Binding-site contacts:
Ligand atom C20 contacts residue LEU100 of chain 2.A at 3.9 Å (hydrophobic).
Ligand atom O14 contacts residue ALA48 of chain 2.A at 3.0 Å.
Ligand atom C16 contacts residue LEU96 of chain 2.A at 3.8 Å (hydrophobic).
Ligand atom C3 contacts residue ASN44 of chain 2.A at 3.9 Å.
Ligand atom N5 contacts residue LEU41 of chain 2.A at 4.0 Å.
Ligand atom C2 contacts residue ALA48 of chain 2.A at 3.8 Å (hydrophobic).
Ligand atom N5 contacts residue ASN44 of chain 2.A at 3.4 Å.
Ligand atom N6 contacts residue PHE131 of chain 2.A at 3.4 Å.
Ligand atom C18 contacts residue TRP155 of chain 2.A at 3.6 Å (hydrophobic).
Ligand atom C1 contacts residue THR177 of chain 2.A at 3.7 Å.
Ligand atom O14 contacts residue THR177 of chain 2.A at 3.4 Å.
Ligand atom C11 contacts residue MET91 of chain 2.A at 3.8 Å (hydrophobic).
Ligand atom N13 contacts residue ASN44 of chain 2.A at 3.7 Å.
Ligand atom C2 contacts residue ASP86 of chain 2.A at 3.4 Å.
Ligand atom C19 contacts residue PHE131 of chain 2.A at 3.9 Å (hydrophobic).
Ligand atom C8 contacts residue ASN44 of chain 2.A at 4.0 Å.
Ligand atom O14 contacts residue SER45 of chain 2.A at 3.9 Å.
Ligand atom C3 contacts residue ASP86 of chain 2.A at 3.3 Å.
Ligand atom C2 contacts residue THR177 of chain 2.A at 3.6 Å.
Ligand atom C4 contacts residue MET91 of chain 2.A at 3.6 Å (hydrophobic).
Ligand atom C3 contacts residue THR177 of chain 2.A at 3.9 Å.
Ligand atom N6 contacts residue ASN44 of chain 2.A at 3.2 Å (h-bond).
Ligand atom C3 contacts residue SER45 of chain 2.A at 3.8 Å.
Ligand atom C2 contacts residue ASN44 of chain 2.A at 3.9 Å.
Ligand atom N5 contacts residue VAL179 of chain 2.A at 3.7 Å.
Ligand atom C15 contacts residue PHE131 of chain 2.A at 3.9 Å (hydrophobic).
Ligand atom O14 contacts residue ASP86 of chain 2.A at 2.6 Å (salt-bridge).
Ligand atom C19 contacts residue TYR132 of chain 2.A at 3.4 Å (hydrophobic).
Ligand atom C7 contacts residue ASN44 of chain 2.A at 3.5 Å.
Ligand atom C1 contacts residue MET91 of chain 2.A at 3.9 Å (hydrophobic).
Ligand atom C20 contacts residue PHE131 of chain 2.A at 4.0 Å (hydrophobic).
Ligand atom C17 contacts residue TRP155 of chain 2.A at 3.5 Å (hydrophobic).
Ligand atom C17 contacts residue LEU96 of chain 2.A at 3.9 Å (hydrophobic).
Ligand atom C10 contacts residue ASN44 of chain 2.A at 4.0 Å.
Ligand atom C7 contacts residue PHE131 of chain 2.A at 3.8 Å (hydrophobic).
Ligand atom N6 contacts residue LEU41 of chain 2.A at 3.8 Å.
Ligand atom C10 contacts residue PHE131 of chain 2.A at 3.5 Å (hydrophobic).
Ligand atom C9 contacts residue ASN44 of chain 2.A at 3.5 Å.
Ligand atom C12 contacts residue ASN44 of chain 2.A at 3.6 Å.
Ligand atom C18 contacts residue LEU96 of chain 2.A at 4.0 Å (hydrophobic).

This small molecule binds to this protein.
Small molecule (SMILES): N#C[C@H](CC1CCCCC1)c1n[nH]c2cc(O)ccc12

Sequence of chain 2.A:
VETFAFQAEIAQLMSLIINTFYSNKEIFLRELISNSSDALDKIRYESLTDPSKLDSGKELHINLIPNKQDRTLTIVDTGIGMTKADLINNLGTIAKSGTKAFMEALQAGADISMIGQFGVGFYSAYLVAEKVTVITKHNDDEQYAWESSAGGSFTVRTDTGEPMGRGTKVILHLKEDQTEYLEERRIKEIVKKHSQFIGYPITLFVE